Binding-site contacts:
Ligand atom N7 contacts residue ILE200 of chain 4.A at 3.5 Å.
Ligand atom O3P contacts residue GLY236 of chain 4.A at 2.9 Å (h-bond).
Ligand atom N7 contacts residue MET284 of chain 4.A at 3.0 Å (h-bond).
Ligand atom C5 contacts residue MET284 of chain 4.A at 3.7 Å (hydrophobic).
Ligand atom C2' contacts residue ASP234 of chain 4.A at 3.6 Å.
Ligand atom O5' contacts residue GLY198 of chain 4.A at 3.5 Å.
Ligand atom N7 contacts residue GLY283 of chain 4.A at 3.4 Å.
Ligand atom O3' contacts residue ASP234 of chain 4.A at 2.5 Å (salt-bridge).
Ligand atom O1P contacts residue TYR281 of chain 4.A at 2.6 Å (h-bond).
Ligand atom O2P contacts residue SER258 of chain 4.A at 3.6 Å.
Ligand atom O3P contacts residue GLY198 of chain 4.A at 3.5 Å.
Ligand atom O6 contacts residue MET284 of chain 4.A at 3.2 Å (h-bond).
Ligand atom C4' contacts residue ASP234 of chain 4.A at 3.5 Å.
Ligand atom O3P contacts residue GLY235 of chain 4.A at 3.7 Å.
Ligand atom C6 contacts residue GLY285 of chain 4.A at 3.6 Å.
Ligand atom O5' contacts residue GLY235 of chain 4.A at 3.6 Å.
Ligand atom N1 contacts residue GLU311 of chain 4.A at 3.0 Å (salt-bridge).
Ligand atom C3' contacts residue ASP234 of chain 4.A at 3.4 Å.
Ligand atom C5 contacts residue ILE200 of chain 4.A at 3.6 Å (hydrophobic).
Ligand atom P contacts residue TYR281 of chain 4.A at 3.7 Å.
Ligand atom O1P contacts residue SER258 of chain 4.A at 2.9 Å (h-bond).
Ligand atom O3' contacts residue MET255 of chain 4.A at 3.4 Å (h-bond).
Ligand atom C5' contacts residue TYR281 of chain 4.A at 3.5 Å (hydrophobic).
Ligand atom N1 contacts residue 2F11 of chain 4.E at 3.5 Å.
Ligand atom O2' contacts residue ASP234 of chain 4.A at 2.4 Å (salt-bridge).
Ligand atom O1P contacts residue SER199 of chain 4.A at 2.5 Å (h-bond).
Ligand atom O3' contacts residue ALA49 of chain 4.A at 3.4 Å.
Ligand atom P contacts residue SER199 of chain 4.A at 3.6 Å.
Ligand atom N3 contacts residue CYS201 of chain 4.A at 3.6 Å.
Ligand atom N3 contacts residue 2F11 of chain 4.E at 3.5 Å.
Ligand atom O6 contacts residue GLY283 of chain 4.A at 3.3 Å.
Ligand atom C2 contacts residue GLU311 of chain 4.A at 3.7 Å.
Ligand atom O2P contacts residue GLY257 of chain 4.A at 2.8 Å (h-bond).
Ligand atom O6 contacts residue GLY312 of chain 4.A at 3.5 Å.
Ligand atom O3P contacts residue SER199 of chain 4.A at 3.0 Å (h-bond).
Ligand atom C2 contacts residue 2F11 of chain 4.E at 3.4 Å.
Ligand atom C8 contacts residue MET51 of chain 4.A at 3.5 Å (hydrophobic).
Ligand atom O6 contacts residue GLY285 of chain 4.A at 2.8 Å (h-bond).
Ligand atom C2 contacts residue CYS201 of chain 4.A at 3.2 Å (hydrophobic).
Ligand atom C8 contacts residue ILE200 of chain 4.A at 3.6 Å (hydrophobic).

Sequence of chain 4.A:
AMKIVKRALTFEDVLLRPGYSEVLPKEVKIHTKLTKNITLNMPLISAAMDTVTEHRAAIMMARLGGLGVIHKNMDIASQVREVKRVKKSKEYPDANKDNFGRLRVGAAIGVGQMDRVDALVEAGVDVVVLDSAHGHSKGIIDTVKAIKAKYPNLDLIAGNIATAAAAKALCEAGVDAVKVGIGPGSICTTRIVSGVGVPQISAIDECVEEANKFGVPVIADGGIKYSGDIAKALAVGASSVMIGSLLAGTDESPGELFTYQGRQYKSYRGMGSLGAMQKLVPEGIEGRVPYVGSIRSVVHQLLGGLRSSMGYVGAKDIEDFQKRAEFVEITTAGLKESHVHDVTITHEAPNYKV

This protein binds this small molecule.
Small molecule (SMILES): O=c1[nH]cnc2c1ncn2[C@@H]1O[C@H](COP(=O)(O)O)[C@@H](O)[C@H]1O